Binding-site contacts:
Ligand atom O3' contacts residue LYS682 of chain 1.A at 3.1 Å (salt-bridge).
Ligand atom C2 contacts residue TRP201 of chain 1.A at 3.9 Å (hydrophobic).
Ligand atom O2 contacts residue LEU197 of chain 1.A at 4.0 Å.
Ligand atom O2 contacts residue TRP201 of chain 1.A at 4.3 Å.
Ligand atom O4' contacts residue TRP201 of chain 1.A at 4.5 Å.
Ligand atom C3' contacts residue TRP201 of chain 1.A at 4.1 Å (hydrophobic).
Ligand atom N4 contacts residue GLY198 of chain 1.A at 3.8 Å.
Ligand atom C5 contacts residue TRP201 of chain 1.A at 3.4 Å (hydrophobic).
Ligand atom N4 contacts residue TRP201 of chain 1.A at 3.8 Å.
Ligand atom N3 contacts residue TRP201 of chain 1.A at 3.6 Å.
Ligand atom O5' contacts residue TRP201 of chain 1.A at 3.6 Å.
Ligand atom N4 contacts residue ASP199 of chain 1.A at 4.0 Å.
Ligand atom C6 contacts residue TRP201 of chain 1.A at 3.5 Å (hydrophobic).
Ligand atom C4 contacts residue TRP201 of chain 1.A at 3.3 Å (hydrophobic).
Ligand atom C3' contacts residue LYS682 of chain 1.A at 3.8 Å.
Ligand atom OP1 contacts residue PRO423 of chain 1.A at 3.6 Å.
Ligand atom C2' contacts residue LYS682 of chain 1.A at 3.6 Å.
Ligand atom C1' contacts residue LYS682 of chain 1.A at 4.5 Å.
Ligand atom C5' contacts residue TRP201 of chain 1.A at 3.5 Å (hydrophobic).
Ligand atom O2 contacts residue LYS682 of chain 1.A at 4.2 Å.
Ligand atom C2' contacts residue TRP201 of chain 1.A at 3.6 Å (hydrophobic).
Ligand atom N1 contacts residue TRP201 of chain 1.A at 4.0 Å.
Ligand atom C1' contacts residue TRP201 of chain 1.A at 4.5 Å (hydrophobic).
Ligand atom C4' contacts residue TRP201 of chain 1.A at 4.3 Å (hydrophobic).

A small-molecule ligand and the protein it binds are described below.
Small molecule (SMILES): Nc1ccn([C@H]2C[C@H](O)[C@@H](COP(=O)(O)O)O2)c(=O)n1

Sequence of chain 1.A:
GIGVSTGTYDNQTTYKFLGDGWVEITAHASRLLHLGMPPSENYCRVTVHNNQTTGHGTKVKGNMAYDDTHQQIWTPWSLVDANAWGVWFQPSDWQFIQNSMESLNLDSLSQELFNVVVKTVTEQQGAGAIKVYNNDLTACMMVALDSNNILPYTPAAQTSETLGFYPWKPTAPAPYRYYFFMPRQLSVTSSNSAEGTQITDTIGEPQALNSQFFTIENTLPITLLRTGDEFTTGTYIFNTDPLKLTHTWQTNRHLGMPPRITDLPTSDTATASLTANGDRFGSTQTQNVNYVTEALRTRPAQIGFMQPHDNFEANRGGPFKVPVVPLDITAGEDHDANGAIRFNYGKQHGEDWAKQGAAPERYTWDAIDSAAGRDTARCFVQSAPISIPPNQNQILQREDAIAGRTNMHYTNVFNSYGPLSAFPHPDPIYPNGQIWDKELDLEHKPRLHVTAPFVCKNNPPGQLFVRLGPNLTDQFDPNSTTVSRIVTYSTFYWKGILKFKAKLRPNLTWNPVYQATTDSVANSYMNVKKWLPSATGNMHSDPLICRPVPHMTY